Sequence of chain 1.B:
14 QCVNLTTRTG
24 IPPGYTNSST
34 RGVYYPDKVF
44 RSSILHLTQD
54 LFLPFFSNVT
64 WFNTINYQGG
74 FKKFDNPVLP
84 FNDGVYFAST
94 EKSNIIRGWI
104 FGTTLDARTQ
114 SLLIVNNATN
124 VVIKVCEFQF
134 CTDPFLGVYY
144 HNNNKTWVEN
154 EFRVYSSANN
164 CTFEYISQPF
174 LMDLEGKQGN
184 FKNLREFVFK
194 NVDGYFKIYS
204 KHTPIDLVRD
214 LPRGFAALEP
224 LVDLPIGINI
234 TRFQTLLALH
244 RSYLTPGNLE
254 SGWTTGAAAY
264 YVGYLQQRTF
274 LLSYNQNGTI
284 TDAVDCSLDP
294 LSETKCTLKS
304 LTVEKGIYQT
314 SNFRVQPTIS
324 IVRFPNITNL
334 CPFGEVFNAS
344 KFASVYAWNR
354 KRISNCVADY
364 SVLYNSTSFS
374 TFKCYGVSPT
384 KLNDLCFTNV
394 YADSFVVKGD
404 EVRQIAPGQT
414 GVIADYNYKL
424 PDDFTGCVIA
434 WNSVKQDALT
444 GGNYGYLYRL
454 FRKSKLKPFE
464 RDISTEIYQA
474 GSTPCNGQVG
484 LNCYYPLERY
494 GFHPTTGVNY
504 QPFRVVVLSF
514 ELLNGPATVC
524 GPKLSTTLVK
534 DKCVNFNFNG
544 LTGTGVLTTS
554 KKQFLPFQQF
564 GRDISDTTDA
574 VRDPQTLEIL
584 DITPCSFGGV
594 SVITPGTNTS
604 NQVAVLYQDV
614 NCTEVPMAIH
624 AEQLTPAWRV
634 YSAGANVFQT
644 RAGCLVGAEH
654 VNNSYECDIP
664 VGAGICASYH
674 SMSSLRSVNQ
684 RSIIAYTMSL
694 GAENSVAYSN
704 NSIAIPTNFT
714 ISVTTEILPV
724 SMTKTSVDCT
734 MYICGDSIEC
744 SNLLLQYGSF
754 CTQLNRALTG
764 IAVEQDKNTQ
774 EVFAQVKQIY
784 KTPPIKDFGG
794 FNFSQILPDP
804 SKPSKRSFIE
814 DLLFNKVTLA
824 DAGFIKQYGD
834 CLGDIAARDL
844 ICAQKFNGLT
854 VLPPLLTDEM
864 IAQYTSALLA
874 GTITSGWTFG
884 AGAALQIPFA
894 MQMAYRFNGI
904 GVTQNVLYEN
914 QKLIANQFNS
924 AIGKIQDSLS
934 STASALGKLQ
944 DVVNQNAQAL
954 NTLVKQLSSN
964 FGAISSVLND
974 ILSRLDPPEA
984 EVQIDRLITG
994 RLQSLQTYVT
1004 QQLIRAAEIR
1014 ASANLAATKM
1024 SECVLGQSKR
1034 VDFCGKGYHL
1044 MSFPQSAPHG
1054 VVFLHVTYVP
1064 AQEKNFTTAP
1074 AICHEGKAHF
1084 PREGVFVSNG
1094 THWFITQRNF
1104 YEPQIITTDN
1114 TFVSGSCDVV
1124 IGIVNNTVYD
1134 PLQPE

Binding-site contacts:
Ligand atom O5 contacts residue LYS789 of chain 1.C at 4.5 Å.
Ligand atom O7 contacts residue ASP790 of chain 1.C at 4.0 Å.
Ligand atom C2 contacts residue ASN703 of chain 1.B at 2.5 Å.
Ligand atom C8 contacts residue ILE1124 of chain 1.B at 4.3 Å (hydrophobic).
Ligand atom C5 contacts residue ASN703 of chain 1.B at 3.7 Å.
Ligand atom C8 contacts residue ASN703 of chain 1.B at 4.0 Å.
Ligand atom C7 contacts residue ASN703 of chain 1.B at 3.2 Å.
Ligand atom C8 contacts residue GLY1125 of chain 1.B at 4.2 Å.
Ligand atom O5 contacts residue ASN703 of chain 1.B at 2.4 Å (h-bond).
Ligand atom N2 contacts residue ASN703 of chain 1.B at 2.9 Å (h-bond).
Ligand atom C1 contacts residue ASN703 of chain 1.B at 1.4 Å.
Ligand atom C4 contacts residue ASN703 of chain 1.B at 4.2 Å.
Ligand atom O7 contacts residue ILE1124 of chain 1.B at 4.4 Å.
Ligand atom O7 contacts residue ASN703 of chain 1.B at 3.5 Å (h-bond).
Ligand atom C3 contacts residue ASN703 of chain 1.B at 3.8 Å.

A small-molecule ligand and the protein it binds are described below.
Small molecule (SMILES): CC(=O)N[C@@H]1[C@@H](O)[C@H](O)[C@@H](CO)O[C@H]1O

Sequence of chain 1.C:
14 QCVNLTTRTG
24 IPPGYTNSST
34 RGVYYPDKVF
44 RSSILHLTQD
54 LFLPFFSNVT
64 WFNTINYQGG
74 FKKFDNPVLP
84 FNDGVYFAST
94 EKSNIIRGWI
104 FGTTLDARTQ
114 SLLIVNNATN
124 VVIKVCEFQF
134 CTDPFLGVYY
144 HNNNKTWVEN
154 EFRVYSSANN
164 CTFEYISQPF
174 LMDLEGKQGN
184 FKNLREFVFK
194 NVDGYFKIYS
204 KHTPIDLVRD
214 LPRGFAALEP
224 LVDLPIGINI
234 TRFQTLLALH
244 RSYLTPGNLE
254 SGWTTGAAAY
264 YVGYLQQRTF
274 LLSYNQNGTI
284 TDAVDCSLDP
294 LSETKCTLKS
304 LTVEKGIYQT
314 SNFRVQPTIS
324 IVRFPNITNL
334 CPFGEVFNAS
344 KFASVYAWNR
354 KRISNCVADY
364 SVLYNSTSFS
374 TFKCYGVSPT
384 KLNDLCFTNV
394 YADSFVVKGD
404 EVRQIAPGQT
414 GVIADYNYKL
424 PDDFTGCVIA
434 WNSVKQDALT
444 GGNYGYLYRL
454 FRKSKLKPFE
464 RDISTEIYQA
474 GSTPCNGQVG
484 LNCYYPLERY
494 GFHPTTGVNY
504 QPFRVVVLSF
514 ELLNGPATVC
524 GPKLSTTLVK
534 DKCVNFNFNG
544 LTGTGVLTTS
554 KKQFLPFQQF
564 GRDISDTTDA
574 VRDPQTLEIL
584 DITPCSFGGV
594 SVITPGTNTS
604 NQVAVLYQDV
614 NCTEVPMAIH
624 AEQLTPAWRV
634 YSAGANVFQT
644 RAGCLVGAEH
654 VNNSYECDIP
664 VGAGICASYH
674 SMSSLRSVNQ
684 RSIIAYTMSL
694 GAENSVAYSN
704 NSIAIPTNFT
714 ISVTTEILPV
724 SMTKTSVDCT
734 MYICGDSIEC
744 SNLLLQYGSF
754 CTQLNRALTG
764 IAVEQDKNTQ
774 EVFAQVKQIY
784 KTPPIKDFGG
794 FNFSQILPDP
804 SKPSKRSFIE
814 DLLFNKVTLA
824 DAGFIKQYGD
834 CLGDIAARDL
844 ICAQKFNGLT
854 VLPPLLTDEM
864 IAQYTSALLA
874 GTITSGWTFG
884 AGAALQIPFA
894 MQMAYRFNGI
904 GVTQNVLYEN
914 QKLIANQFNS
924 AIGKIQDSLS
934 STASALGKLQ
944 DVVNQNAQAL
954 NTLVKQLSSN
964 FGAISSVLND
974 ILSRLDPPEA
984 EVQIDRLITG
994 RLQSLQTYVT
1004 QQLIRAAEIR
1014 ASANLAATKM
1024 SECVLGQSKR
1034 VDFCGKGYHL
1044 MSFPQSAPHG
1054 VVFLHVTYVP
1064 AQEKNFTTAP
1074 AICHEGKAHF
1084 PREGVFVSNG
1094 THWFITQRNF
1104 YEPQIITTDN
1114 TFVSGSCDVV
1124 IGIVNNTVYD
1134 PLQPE